Sequence of chain 1.A:
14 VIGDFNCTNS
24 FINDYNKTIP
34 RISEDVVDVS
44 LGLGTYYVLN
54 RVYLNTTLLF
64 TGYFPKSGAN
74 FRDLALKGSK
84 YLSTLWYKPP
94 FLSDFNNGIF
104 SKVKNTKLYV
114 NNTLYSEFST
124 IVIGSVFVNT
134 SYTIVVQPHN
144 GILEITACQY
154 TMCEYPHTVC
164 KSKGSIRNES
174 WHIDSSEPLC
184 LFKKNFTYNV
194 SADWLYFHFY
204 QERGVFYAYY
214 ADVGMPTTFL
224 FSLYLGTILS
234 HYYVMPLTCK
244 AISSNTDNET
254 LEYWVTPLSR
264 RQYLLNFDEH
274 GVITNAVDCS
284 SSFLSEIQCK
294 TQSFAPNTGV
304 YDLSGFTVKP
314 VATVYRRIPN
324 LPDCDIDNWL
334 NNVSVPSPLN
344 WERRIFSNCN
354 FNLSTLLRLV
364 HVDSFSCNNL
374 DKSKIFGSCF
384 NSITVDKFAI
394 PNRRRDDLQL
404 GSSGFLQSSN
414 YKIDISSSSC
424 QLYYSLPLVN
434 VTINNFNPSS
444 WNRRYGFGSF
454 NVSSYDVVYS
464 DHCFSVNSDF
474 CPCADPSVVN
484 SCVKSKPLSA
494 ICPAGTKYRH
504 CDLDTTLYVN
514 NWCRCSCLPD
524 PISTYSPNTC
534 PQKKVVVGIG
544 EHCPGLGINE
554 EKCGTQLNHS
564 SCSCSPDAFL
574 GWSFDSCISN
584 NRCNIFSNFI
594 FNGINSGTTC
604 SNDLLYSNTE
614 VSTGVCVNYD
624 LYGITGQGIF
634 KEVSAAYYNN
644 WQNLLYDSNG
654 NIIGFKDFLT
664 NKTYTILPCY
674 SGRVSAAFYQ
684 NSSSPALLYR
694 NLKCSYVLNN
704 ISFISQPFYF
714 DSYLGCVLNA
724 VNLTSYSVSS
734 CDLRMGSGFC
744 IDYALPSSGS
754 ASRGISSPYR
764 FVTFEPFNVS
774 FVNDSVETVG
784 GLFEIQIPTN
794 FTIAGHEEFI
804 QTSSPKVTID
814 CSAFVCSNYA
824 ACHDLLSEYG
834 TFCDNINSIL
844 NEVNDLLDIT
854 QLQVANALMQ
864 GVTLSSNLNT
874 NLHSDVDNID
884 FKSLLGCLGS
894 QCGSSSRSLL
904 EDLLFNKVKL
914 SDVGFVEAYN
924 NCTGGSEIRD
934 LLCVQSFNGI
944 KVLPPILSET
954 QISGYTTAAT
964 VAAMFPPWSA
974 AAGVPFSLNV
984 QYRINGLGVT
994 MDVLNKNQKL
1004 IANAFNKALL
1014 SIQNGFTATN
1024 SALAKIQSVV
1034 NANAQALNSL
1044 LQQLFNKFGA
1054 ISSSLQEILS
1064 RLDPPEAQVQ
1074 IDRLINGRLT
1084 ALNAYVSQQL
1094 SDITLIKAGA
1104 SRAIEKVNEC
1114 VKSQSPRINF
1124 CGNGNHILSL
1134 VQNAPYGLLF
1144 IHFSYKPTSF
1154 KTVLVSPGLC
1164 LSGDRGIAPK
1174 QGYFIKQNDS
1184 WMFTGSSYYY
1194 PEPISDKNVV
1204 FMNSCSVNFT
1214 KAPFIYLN

The small molecule below binds the protein below.
Small molecule (SMILES): CC(=O)N[C@@H]1[C@@H](O)[C@H](O)[C@@H](CO)O[C@H]1O

Binding-site contacts:
Ligand atom C2 contacts residue ASN171 of chain 1.A at 2.5 Å.
Ligand atom C3 contacts residue ASN171 of chain 1.A at 3.8 Å.
Ligand atom C1 contacts residue ASN171 of chain 1.A at 1.4 Å.
Ligand atom C4 contacts residue ASN171 of chain 1.A at 4.3 Å.
Ligand atom O5 contacts residue ASN171 of chain 1.A at 2.4 Å (h-bond).
Ligand atom C5 contacts residue ASN171 of chain 1.A at 3.7 Å.
Ligand atom C8 contacts residue ILE169 of chain 1.A at 4.3 Å (hydrophobic).
Ligand atom O7 contacts residue ASN171 of chain 1.A at 3.8 Å.
Ligand atom C7 contacts residue ASN171 of chain 1.A at 3.5 Å.
Ligand atom N2 contacts residue ASN171 of chain 1.A at 2.9 Å (h-bond).